Binding-site contacts:
Ligand atom OAQ contacts residue ALA218 of chain 3.A at 3.5 Å.
Ligand atom CAD contacts residue MET181 of chain 3.A at 3.6 Å (hydrophobic).
Ligand atom NAP contacts residue GLU239 of chain 3.A at 3.6 Å (salt-bridge).
Ligand atom CAM contacts residue ILE222 of chain 3.A at 3.6 Å (hydrophobic).
Ligand atom CAD contacts residue MET123 of chain 3.A at 3.7 Å (hydrophobic).
Ligand atom CAN contacts residue PHE169 of chain 3.A at 3.7 Å (hydrophobic).
Ligand atom CAW contacts residue NAD1 of chain 3.B at 3.8 Å.
Ligand atom NAY contacts residue PHE169 of chain 3.A at 3.7 Å.
Ligand atom CAR contacts residue TYR178 of chain 3.A at 3.4 Å (hydrophobic).
Ligand atom NAP contacts residue PRO213 of chain 3.A at 3.7 Å.
Ligand atom CAG contacts residue MET123 of chain 3.A at 3.8 Å (hydrophobic).
Ligand atom CAN contacts residue NAD1 of chain 3.B at 3.2 Å.
Ligand atom NAO contacts residue GLU239 of chain 3.A at 2.9 Å (salt-bridge).
Ligand atom CAL contacts residue LEU238 of chain 3.A at 3.8 Å (hydrophobic).
Ligand atom OAB contacts residue TYR178 of chain 3.A at 2.5 Å (h-bond).
Ligand atom CAS contacts residue NAD1 of chain 3.B at 3.3 Å.
Ligand atom CAT contacts residue ALA218 of chain 3.A at 3.7 Å (hydrophobic).
Ligand atom NAA contacts residue NAD1 of chain 3.B at 3.4 Å (h-bond).
Ligand atom CAJ contacts residue NAD1 of chain 3.B at 3.6 Å.
Ligand atom CAJ contacts residue TYR178 of chain 3.A at 3.5 Å (hydrophobic).
Ligand atom CAE contacts residue MET123 of chain 3.A at 3.0 Å (hydrophobic).
Ligand atom CAF contacts residue MET181 of chain 3.A at 3.8 Å (hydrophobic).
Ligand atom CAE contacts residue MET181 of chain 3.A at 3.6 Å (hydrophobic).
Ligand atom CAW contacts residue ALA218 of chain 3.A at 3.8 Å (hydrophobic).
Ligand atom CAK contacts residue PHE169 of chain 3.A at 3.5 Å (hydrophobic).
Ligand atom OAQ contacts residue NAD1 of chain 3.B at 3.3 Å (h-bond).
Ligand atom CAC contacts residue NAD1 of chain 3.B at 3.6 Å.
Ligand atom CAV contacts residue NAD1 of chain 3.B at 3.5 Å.
Ligand atom NAA contacts residue ALA218 of chain 3.A at 3.6 Å.
Ligand atom CAH contacts residue NAD1 of chain 3.B at 3.1 Å.
Ligand atom CAF contacts residue PHE117 of chain 3.A at 3.6 Å (hydrophobic).
Ligand atom CAF contacts residue GLY116 of chain 3.A at 3.7 Å.
Ligand atom NAA contacts residue GLY116 of chain 3.A at 3.2 Å (h-bond).
Ligand atom CAC contacts residue GLY116 of chain 3.A at 3.5 Å.
Ligand atom CAI contacts residue NAD1 of chain 3.B at 3.5 Å.
Ligand atom NAP contacts residue MET219 of chain 3.A at 3.8 Å.
Ligand atom CAR contacts residue NAD1 of chain 3.B at 3.4 Å.
Ligand atom CAC contacts residue ALA218 of chain 3.A at 3.4 Å (hydrophobic).
Ligand atom CAL contacts residue PRO176 of chain 3.A at 3.3 Å (hydrophobic).
Ligand atom OAB contacts residue NAD1 of chain 3.B at 2.6 Å (h-bond).

Sequence of chain 3.A:
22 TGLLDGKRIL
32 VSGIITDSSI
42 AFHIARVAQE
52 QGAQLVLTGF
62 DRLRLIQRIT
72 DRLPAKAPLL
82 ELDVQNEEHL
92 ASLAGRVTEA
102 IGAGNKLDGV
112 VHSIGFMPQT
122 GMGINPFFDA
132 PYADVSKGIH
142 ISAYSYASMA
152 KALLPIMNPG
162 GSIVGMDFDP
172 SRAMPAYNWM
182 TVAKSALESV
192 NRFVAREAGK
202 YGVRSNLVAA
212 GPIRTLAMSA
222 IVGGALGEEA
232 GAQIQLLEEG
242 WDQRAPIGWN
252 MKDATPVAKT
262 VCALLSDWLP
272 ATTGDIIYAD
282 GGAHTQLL

The protein below binds the small molecule below.
Small molecule (SMILES): N#Cc1ccccc1Oc1ccc(Cn2cc(C3CC3)nn2)cc1O